Binding-site contacts:
Ligand atom C4 contacts residue GLU197 of chain 2.A at 3.9 Å.
Ligand atom C91 contacts residue ARG212 of chain 2.A at 3.9 Å.
Ligand atom C3 contacts residue ASP70 of chain 2.A at 3.3 Å.
Ligand atom C2 contacts residue TYR321 of chain 2.A at 2.8 Å (hydrophobic).
Ligand atom N4 contacts residue GLU38 of chain 2.A at 2.8 Å (salt-bridge).
Ligand atom C24 contacts residue ILE68 of chain 2.A at 4.0 Å (hydrophobic).
Ligand atom O10 contacts residue ASP70 of chain 2.A at 3.1 Å.
Ligand atom C7 contacts residue ARG212 of chain 2.A at 3.9 Å.
Ligand atom OP2 contacts residue ARG212 of chain 2.A at 3.0 Å (salt-bridge).
Ligand atom C4 contacts residue GLU38 of chain 2.A at 3.6 Å.
Ligand atom C6 contacts residue TYR321 of chain 2.A at 3.8 Å (hydrophobic).
Ligand atom C4 contacts residue TYR321 of chain 2.A at 3.6 Å (hydrophobic).
Ligand atom C5 contacts residue ASP70 of chain 2.A at 3.9 Å.
Ligand atom C81 contacts residue SER166 of chain 2.A at 3.7 Å.
Ligand atom O10 contacts residue ARG71 of chain 2.A at 2.9 Å (salt-bridge).
Ligand atom C81 contacts residue ARG144 of chain 2.A at 3.6 Å.
Ligand atom P1 contacts residue ARG287 of chain 2.A at 3.7 Å.
Ligand atom OP1 contacts residue ARG37 of chain 2.A at 2.9 Å (salt-bridge).
Ligand atom P1 contacts residue TYR321 of chain 2.A at 3.4 Å.
Ligand atom C24 contacts residue PRO350 of chain 2.A at 3.7 Å (hydrophobic).
Ligand atom C3 contacts residue GLU38 of chain 2.A at 3.7 Å.
Ligand atom OP1 contacts residue TYR321 of chain 2.A at 3.3 Å (h-bond).
Ligand atom C22 contacts residue ILE68 of chain 2.A at 3.9 Å (hydrophobic).
Ligand atom OP2 contacts residue TYR321 of chain 2.A at 3.7 Å.
Ligand atom C7 contacts residue GLU197 of chain 2.A at 3.8 Å.
Ligand atom C10 contacts residue ARG71 of chain 2.A at 3.9 Å.
Ligand atom C9 contacts residue GLU197 of chain 2.A at 3.9 Å.
Ligand atom C7 contacts residue TYR321 of chain 2.A at 3.2 Å (hydrophobic).
Ligand atom C6 contacts residue GLU197 of chain 2.A at 3.5 Å.
Ligand atom C9 contacts residue GLU196 of chain 2.A at 3.6 Å.
Ligand atom N8 contacts residue ILE68 of chain 2.A at 3.9 Å.
Ligand atom C91 contacts residue GLU196 of chain 2.A at 3.6 Å.
Ligand atom N4 contacts residue ASP70 of chain 2.A at 3.0 Å (salt-bridge).
Ligand atom C4 contacts residue ASP70 of chain 2.A at 3.5 Å.
Ligand atom C3 contacts residue TYR321 of chain 2.A at 3.2 Å (hydrophobic).
Ligand atom C82 contacts residue ARG144 of chain 2.A at 3.9 Å.
Ligand atom OP1 contacts residue ARG287 of chain 2.A at 2.7 Å (salt-bridge).
Ligand atom C91 contacts residue ASN214 of chain 2.A at 3.8 Å.
Ligand atom C3 contacts residue ARG37 of chain 2.A at 3.9 Å.
Ligand atom OP2 contacts residue ARG287 of chain 2.A at 2.9 Å (salt-bridge).

The protein below binds the small molecule below.
Small molecule (SMILES): CCC(CC)O[C@@H]1C=C(P(=O)(O)OCCCCCCN=[N+]=N)C[C@H](N)[C@H]1NC(C)=O

Sequence of chain 2.A:
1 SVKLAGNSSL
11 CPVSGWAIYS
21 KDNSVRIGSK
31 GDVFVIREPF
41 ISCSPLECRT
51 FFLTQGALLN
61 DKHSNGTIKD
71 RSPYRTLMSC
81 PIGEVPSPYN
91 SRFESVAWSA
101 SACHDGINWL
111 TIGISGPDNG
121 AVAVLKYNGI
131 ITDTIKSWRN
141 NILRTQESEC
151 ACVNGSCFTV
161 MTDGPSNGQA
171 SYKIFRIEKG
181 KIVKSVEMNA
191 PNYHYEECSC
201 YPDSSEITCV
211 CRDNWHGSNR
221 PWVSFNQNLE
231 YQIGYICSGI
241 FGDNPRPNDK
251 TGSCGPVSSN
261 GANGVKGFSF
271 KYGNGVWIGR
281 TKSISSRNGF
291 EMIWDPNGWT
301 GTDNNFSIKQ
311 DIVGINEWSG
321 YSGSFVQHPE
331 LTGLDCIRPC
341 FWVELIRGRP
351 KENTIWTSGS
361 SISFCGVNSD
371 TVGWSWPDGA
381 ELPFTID